Binding-site contacts:
Ligand atom O7 contacts residue ASN714 of chain 1.C at 3.6 Å (h-bond).
Ligand atom C3 contacts residue ASN714 of chain 1.C at 3.8 Å.
Ligand atom N2 contacts residue ASN714 of chain 1.C at 2.9 Å (h-bond).
Ligand atom C7 contacts residue ASN714 of chain 1.C at 3.5 Å.
Ligand atom C1 contacts residue GLN1068 of chain 1.C at 4.4 Å.
Ligand atom O7 contacts residue GLN1068 of chain 1.C at 3.1 Å (h-bond).
Ligand atom C2 contacts residue ASN714 of chain 1.C at 2.5 Å.
Ligand atom C5 contacts residue ASN714 of chain 1.C at 3.6 Å.
Ligand atom O6 contacts residue GLN923 of chain 1.C at 3.2 Å (h-bond).
Ligand atom C6 contacts residue GLN923 of chain 1.C at 4.1 Å.
Ligand atom C4 contacts residue ASN714 of chain 1.C at 4.2 Å.
Ligand atom C8 contacts residue LEU919 of chain 1.C at 3.8 Å (hydrophobic).
Ligand atom C6 contacts residue LEU919 of chain 1.C at 4.3 Å (hydrophobic).
Ligand atom C7 contacts residue LEU919 of chain 1.C at 4.0 Å (hydrophobic).
Ligand atom O7 contacts residue LEU919 of chain 1.C at 4.1 Å.
Ligand atom C5 contacts residue LEU919 of chain 1.C at 4.2 Å (hydrophobic).
Ligand atom C1 contacts residue ASN714 of chain 1.C at 1.4 Å.
Ligand atom O5 contacts residue GLN1068 of chain 1.C at 4.3 Å.
Ligand atom O5 contacts residue ASN714 of chain 1.C at 2.3 Å (h-bond).
Ligand atom C7 contacts residue GLN1068 of chain 1.C at 4.0 Å.

Sequence of chain 1.C:
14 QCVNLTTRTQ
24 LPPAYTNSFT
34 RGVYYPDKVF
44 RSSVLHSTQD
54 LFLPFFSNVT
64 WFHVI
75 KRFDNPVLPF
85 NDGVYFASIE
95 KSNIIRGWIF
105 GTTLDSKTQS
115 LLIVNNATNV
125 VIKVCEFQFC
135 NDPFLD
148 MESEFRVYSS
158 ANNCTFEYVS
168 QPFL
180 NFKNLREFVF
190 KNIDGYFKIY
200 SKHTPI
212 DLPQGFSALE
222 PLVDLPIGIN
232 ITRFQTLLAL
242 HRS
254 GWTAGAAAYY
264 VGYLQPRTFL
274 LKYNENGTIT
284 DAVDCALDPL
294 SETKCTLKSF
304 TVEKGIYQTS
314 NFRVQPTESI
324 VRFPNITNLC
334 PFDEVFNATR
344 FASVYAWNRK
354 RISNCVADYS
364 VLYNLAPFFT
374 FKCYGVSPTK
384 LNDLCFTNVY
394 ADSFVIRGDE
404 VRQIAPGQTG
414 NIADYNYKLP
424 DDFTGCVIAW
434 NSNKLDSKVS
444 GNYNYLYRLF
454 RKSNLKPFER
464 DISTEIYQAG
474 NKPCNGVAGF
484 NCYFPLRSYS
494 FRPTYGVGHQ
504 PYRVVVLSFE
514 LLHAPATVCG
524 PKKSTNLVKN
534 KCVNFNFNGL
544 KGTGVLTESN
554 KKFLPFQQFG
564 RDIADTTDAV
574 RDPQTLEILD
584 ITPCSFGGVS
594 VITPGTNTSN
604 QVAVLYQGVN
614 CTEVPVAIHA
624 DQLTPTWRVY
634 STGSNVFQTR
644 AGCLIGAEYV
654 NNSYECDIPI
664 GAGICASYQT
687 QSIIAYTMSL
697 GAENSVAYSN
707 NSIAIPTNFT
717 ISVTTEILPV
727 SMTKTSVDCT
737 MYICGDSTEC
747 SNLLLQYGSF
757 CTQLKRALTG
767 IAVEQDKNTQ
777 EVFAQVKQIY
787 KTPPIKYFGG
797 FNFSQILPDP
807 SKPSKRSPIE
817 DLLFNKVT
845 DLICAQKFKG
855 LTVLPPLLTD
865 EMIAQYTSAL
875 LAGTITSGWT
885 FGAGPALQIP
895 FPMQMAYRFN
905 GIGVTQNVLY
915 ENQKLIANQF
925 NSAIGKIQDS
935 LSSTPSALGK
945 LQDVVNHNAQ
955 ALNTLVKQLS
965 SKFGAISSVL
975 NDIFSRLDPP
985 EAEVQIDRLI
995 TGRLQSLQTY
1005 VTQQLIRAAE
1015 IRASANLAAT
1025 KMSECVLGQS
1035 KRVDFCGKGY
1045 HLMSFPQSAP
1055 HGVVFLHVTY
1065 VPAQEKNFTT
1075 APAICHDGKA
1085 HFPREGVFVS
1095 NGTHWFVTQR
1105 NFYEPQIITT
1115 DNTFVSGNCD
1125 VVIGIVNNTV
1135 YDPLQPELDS

A protein and the small-molecule ligand that binds it are described below.
Small molecule (SMILES): CC(=O)N[C@H]1[C@H](O[C@H]2[C@H](O)[C@@H](NC(C)=O)CO[C@@H]2CO)O[C@H](CO)[C@@H](O)[C@@H]1O